Sequence of chain 1.D:
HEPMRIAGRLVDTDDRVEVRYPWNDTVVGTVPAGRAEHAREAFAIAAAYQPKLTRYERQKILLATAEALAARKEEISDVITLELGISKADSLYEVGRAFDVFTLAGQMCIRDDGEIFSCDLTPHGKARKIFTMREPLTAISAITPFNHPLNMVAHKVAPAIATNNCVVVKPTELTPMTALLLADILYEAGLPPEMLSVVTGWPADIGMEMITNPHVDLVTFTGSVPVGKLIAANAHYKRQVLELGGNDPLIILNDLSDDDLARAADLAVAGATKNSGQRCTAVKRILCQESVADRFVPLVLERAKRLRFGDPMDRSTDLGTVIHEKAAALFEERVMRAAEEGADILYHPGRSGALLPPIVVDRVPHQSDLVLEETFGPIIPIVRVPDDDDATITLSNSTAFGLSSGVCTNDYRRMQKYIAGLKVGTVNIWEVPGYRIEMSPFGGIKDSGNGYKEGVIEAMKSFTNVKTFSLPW

A small-molecule ligand and the protein it binds are described below.
Small molecule (SMILES): O=CCP(=O)(O)O

Binding-site contacts:
Ligand atom O3P contacts residue ARG111 of chain 1.D at 3.6 Å.
Ligand atom P contacts residue ARG111 of chain 1.D at 4.0 Å.
Ligand atom P contacts residue THR295 of chain 1.D at 4.0 Å.
Ligand atom O3P contacts residue THR295 of chain 1.D at 4.1 Å.
Ligand atom C2 contacts residue ARG293 of chain 1.D at 4.5 Å.
Ligand atom O2 contacts residue THR295 of chain 1.D at 4.5 Å.
Ligand atom C1 contacts residue HIS162 of chain 1.D at 4.4 Å.
Ligand atom O2 contacts residue CYS294 of chain 1.D at 2.6 Å (h-bond).
Ligand atom C2 contacts residue THR295 of chain 1.D at 4.3 Å.
Ligand atom O3P contacts residue CYS294 of chain 1.D at 4.2 Å.
Ligand atom O2 contacts residue HIS162 of chain 1.D at 4.1 Å.
Ligand atom C1 contacts residue ARG450 of chain 1.D at 4.0 Å.
Ligand atom O1P contacts residue ARG111 of chain 1.D at 3.0 Å (salt-bridge).
Ligand atom C2 contacts residue CYS294 of chain 1.D at 1.8 Å (hydrophobic).
Ligand atom C1 contacts residue CYS294 of chain 1.D at 2.9 Å (hydrophobic).
Ligand atom O3P contacts residue HIS162 of chain 1.D at 2.7 Å (h-bond).
Ligand atom P contacts residue ARG450 of chain 1.D at 3.8 Å.
Ligand atom O2P contacts residue CYS294 of chain 1.D at 3.3 Å (h-bond).
Ligand atom O1P contacts residue ARG293 of chain 1.D at 3.5 Å (salt-bridge).
Ligand atom O2P contacts residue PHE456 of chain 1.D at 4.1 Å.
Ligand atom O2 contacts residue ASN161 of chain 1.D at 2.8 Å (h-bond).
Ligand atom O1P contacts residue ARG450 of chain 1.D at 2.8 Å (salt-bridge).
Ligand atom O2 contacts residue ARG293 of chain 1.D at 3.8 Å.
Ligand atom O2P contacts residue ARG293 of chain 1.D at 3.1 Å (salt-bridge).
Ligand atom O2P contacts residue ARG450 of chain 1.D at 4.2 Å.
Ligand atom O1P contacts residue HIS162 of chain 1.D at 4.2 Å.
Ligand atom P contacts residue HIS162 of chain 1.D at 3.9 Å.
Ligand atom O3P contacts residue ARG293 of chain 1.D at 2.8 Å (salt-bridge).
Ligand atom P contacts residue CYS294 of chain 1.D at 3.5 Å.
Ligand atom C2 contacts residue ASN161 of chain 1.D at 4.0 Å.
Ligand atom C1 contacts residue PHE456 of chain 1.D at 4.1 Å (hydrophobic).
Ligand atom P contacts residue ARG293 of chain 1.D at 3.7 Å.
Ligand atom O2P contacts residue THR295 of chain 1.D at 2.7 Å (h-bond).